Sequence of chain 1.A:
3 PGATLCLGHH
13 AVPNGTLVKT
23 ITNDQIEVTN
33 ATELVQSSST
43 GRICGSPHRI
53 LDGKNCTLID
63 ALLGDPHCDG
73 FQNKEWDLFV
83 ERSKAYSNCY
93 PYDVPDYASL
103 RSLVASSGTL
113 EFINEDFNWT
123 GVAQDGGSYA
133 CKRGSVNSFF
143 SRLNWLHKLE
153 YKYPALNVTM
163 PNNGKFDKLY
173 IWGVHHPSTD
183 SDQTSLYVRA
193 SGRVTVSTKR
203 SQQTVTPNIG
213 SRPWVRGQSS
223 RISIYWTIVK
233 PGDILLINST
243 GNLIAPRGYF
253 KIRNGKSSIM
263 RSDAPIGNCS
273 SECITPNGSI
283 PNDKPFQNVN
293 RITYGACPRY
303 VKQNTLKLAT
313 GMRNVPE

Sequence of chain 2.A:
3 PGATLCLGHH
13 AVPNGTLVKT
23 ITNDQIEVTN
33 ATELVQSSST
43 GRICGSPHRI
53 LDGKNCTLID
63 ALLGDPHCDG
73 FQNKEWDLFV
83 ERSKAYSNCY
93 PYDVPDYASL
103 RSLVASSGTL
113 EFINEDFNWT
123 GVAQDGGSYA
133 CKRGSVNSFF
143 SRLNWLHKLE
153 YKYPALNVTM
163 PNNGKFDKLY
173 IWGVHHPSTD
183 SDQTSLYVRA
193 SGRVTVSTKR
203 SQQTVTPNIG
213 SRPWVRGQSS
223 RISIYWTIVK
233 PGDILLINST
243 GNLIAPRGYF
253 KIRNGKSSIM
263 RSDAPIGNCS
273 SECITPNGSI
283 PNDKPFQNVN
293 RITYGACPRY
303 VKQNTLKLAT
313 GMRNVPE

Binding-site contacts:
Ligand atom C5 contacts residue ILE211 of chain 1.A at 4.2 Å (hydrophobic).
Ligand atom C4 contacts residue ASN240 of chain 2.A at 4.3 Å.
Ligand atom O6 contacts residue ILE211 of chain 1.A at 3.8 Å.
Ligand atom C6 contacts residue ILE211 of chain 1.A at 3.3 Å (hydrophobic).
Ligand atom N2 contacts residue ASP182 of chain 1.A at 2.6 Å (salt-bridge).
Ligand atom C2 contacts residue ASP182 of chain 1.A at 3.2 Å.
Ligand atom O4 contacts residue THR242 of chain 2.A at 4.1 Å.
Ligand atom C7 contacts residue ASN240 of chain 2.A at 4.2 Å.
Ligand atom C7 contacts residue NAG1 of chain 2.C at 3.7 Å.
Ligand atom N2 contacts residue LEU158 of chain 2.A at 4.4 Å.
Ligand atom C8 contacts residue ALA157 of chain 2.A at 4.0 Å (hydrophobic).
Ligand atom C7 contacts residue ALA157 of chain 2.A at 4.4 Å (hydrophobic).
Ligand atom C8 contacts residue ASP182 of chain 1.A at 3.5 Å.
Ligand atom O5 contacts residue ALA157 of chain 2.A at 4.3 Å.
Ligand atom C6 contacts residue ASN240 of chain 2.A at 4.3 Å.
Ligand atom O5 contacts residue GLY212 of chain 1.A at 3.9 Å.
Ligand atom C3 contacts residue ASN240 of chain 2.A at 3.9 Å.
Ligand atom O5 contacts residue ASN240 of chain 2.A at 2.4 Å (h-bond).
Ligand atom C7 contacts residue ASN159 of chain 2.A at 4.1 Å.
Ligand atom C3 contacts residue ALA157 of chain 2.A at 3.9 Å (hydrophobic).
Ligand atom N2 contacts residue ALA157 of chain 2.A at 4.0 Å.
Ligand atom O4 contacts residue ASP182 of chain 1.A at 4.2 Å.
Ligand atom C2 contacts residue ASN240 of chain 2.A at 2.6 Å.
Ligand atom C7 contacts residue ASP182 of chain 1.A at 3.7 Å.
Ligand atom C5 contacts residue THR242 of chain 2.A at 4.0 Å.
Ligand atom C8 contacts residue ASN159 of chain 2.A at 3.2 Å.
Ligand atom C3 contacts residue ASP182 of chain 1.A at 3.2 Å.
Ligand atom O3 contacts residue ALA157 of chain 2.A at 4.3 Å.
Ligand atom O6 contacts residue ASN240 of chain 2.A at 4.1 Å.
Ligand atom C8 contacts residue NAG1 of chain 2.C at 4.1 Å.
Ligand atom C5 contacts residue ASN240 of chain 2.A at 3.5 Å.
Ligand atom C1 contacts residue ASP182 of chain 1.A at 3.4 Å.
Ligand atom O5 contacts residue ILE211 of chain 1.A at 3.7 Å.
Ligand atom O3 contacts residue ASP182 of chain 1.A at 3.9 Å.
Ligand atom N2 contacts residue ASN240 of chain 2.A at 3.0 Å (h-bond).
Ligand atom N2 contacts residue ASN159 of chain 2.A at 4.2 Å.
Ligand atom O6 contacts residue ARG195 of chain 2.A at 4.2 Å.
Ligand atom O6 contacts residue THR242 of chain 2.A at 4.0 Å.
Ligand atom C1 contacts residue ASN240 of chain 2.A at 1.5 Å.
Ligand atom O7 contacts residue NAG1 of chain 2.C at 3.1 Å.

This small molecule binds to this protein.
Small molecule (SMILES): CC(=O)N[C@H]1[C@H](O[C@H]2[C@H](O)[C@@H](NC(C)=O)CO[C@@H]2CO)O[C@H](CO)[C@@H](O)[C@@H]1O